Sequence of chain 1.E:
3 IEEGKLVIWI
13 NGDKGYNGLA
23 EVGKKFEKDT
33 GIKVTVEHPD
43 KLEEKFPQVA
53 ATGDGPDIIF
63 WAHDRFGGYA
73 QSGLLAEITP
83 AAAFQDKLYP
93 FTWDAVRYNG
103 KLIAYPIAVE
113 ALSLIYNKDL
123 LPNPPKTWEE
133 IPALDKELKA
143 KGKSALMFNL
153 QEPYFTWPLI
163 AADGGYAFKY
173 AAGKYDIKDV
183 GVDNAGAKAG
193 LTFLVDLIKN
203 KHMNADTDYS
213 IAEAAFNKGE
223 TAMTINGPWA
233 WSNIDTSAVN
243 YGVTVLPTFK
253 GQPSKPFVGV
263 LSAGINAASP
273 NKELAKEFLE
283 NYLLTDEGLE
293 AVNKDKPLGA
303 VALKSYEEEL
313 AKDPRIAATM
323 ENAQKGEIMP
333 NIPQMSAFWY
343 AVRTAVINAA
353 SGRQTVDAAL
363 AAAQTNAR

This protein binds this small molecule.
Small molecule (SMILES): OC[C@H]1O[C@H](O[C@H]2[C@H](O)[C@@H](O)[C@@H](O)O[C@@H]2CO)[C@H](O)[C@@H](O)[C@@H]1O

Binding-site contacts:
Ligand atom O3 contacts residue GLU112 of chain 1.E at 2.7 Å (salt-bridge).
Ligand atom C2 contacts residue ARG67 of chain 1.E at 4.1 Å.
Ligand atom O6 contacts residue TRP341 of chain 1.F at 3.8 Å.
Ligand atom O4 contacts residue TRP231 of chain 1.F at 3.0 Å.
Ligand atom O2 contacts residue TYR156 of chain 1.E at 4.0 Å.
Ligand atom O1 contacts residue TRP341 of chain 1.F at 4.0 Å.
Ligand atom O3 contacts residue ALA64 of chain 1.E at 3.8 Å.
Ligand atom C6 contacts residue TYR156 of chain 1.E at 3.0 Å (hydrophobic).
Ligand atom C6 contacts residue ASP15 of chain 1.E at 3.7 Å.
Ligand atom C4 contacts residue TRP231 of chain 1.F at 3.8 Å (hydrophobic).
Ligand atom O6 contacts residue TYR156 of chain 1.E at 2.9 Å (h-bond).
Ligand atom C1 contacts residue TYR156 of chain 1.E at 4.2 Å (hydrophobic).
Ligand atom O5 contacts residue TYR156 of chain 1.E at 3.6 Å.
Ligand atom O4 contacts residue TYR156 of chain 1.E at 3.3 Å.
Ligand atom C3 contacts residue GLU112 of chain 1.E at 4.1 Å.
Ligand atom C5 contacts residue TRP341 of chain 1.F at 4.0 Å (hydrophobic).
Ligand atom O2 contacts residue ARG67 of chain 1.E at 2.9 Å.
Ligand atom C5 contacts residue TRP231 of chain 1.F at 3.9 Å (hydrophobic).
Ligand atom C2 contacts residue TRP63 of chain 1.E at 3.6 Å (hydrophobic).
Ligand atom O6 contacts residue GLU154 of chain 1.E at 3.3 Å (salt-bridge).
Ligand atom C2 contacts residue ALA64 of chain 1.E at 3.9 Å (hydrophobic).
Ligand atom O6 contacts residue PRO155 of chain 1.E at 3.3 Å.
Ligand atom O2 contacts residue TRP341 of chain 1.F at 3.9 Å.
Ligand atom O1 contacts residue ARG67 of chain 1.E at 3.2 Å (salt-bridge).
Ligand atom O2 contacts residue ALA64 of chain 1.E at 3.1 Å.
Ligand atom O2 contacts residue ASP66 of chain 1.E at 2.7 Å (salt-bridge).
Ligand atom C4 contacts residue LYS16 of chain 1.E at 3.9 Å.
Ligand atom O3 contacts residue ASP66 of chain 1.E at 3.2 Å (salt-bridge).
Ligand atom O2 contacts residue TRP63 of chain 1.E at 3.6 Å.
Ligand atom O2 contacts residue MET331 of chain 1.F at 3.5 Å.
Ligand atom C6 contacts residue GLU154 of chain 1.E at 3.5 Å.
Ligand atom C3 contacts residue TRP63 of chain 1.E at 3.8 Å (hydrophobic).
Ligand atom O4 contacts residue LYS16 of chain 1.E at 3.0 Å (salt-bridge).
Ligand atom C3 contacts residue ASP66 of chain 1.E at 3.6 Å.
Ligand atom O5 contacts residue TRP341 of chain 1.F at 3.6 Å.
Ligand atom O4 contacts residue ASP15 of chain 1.E at 3.5 Å (salt-bridge).
Ligand atom C5 contacts residue TYR156 of chain 1.E at 3.8 Å (hydrophobic).
Ligand atom O3 contacts residue TRP63 of chain 1.E at 2.9 Å (h-bond).
Ligand atom C2 contacts residue ASP66 of chain 1.E at 3.7 Å.
Ligand atom C3 contacts residue TRP231 of chain 1.F at 4.2 Å (hydrophobic).

Sequence of chain 1.F:
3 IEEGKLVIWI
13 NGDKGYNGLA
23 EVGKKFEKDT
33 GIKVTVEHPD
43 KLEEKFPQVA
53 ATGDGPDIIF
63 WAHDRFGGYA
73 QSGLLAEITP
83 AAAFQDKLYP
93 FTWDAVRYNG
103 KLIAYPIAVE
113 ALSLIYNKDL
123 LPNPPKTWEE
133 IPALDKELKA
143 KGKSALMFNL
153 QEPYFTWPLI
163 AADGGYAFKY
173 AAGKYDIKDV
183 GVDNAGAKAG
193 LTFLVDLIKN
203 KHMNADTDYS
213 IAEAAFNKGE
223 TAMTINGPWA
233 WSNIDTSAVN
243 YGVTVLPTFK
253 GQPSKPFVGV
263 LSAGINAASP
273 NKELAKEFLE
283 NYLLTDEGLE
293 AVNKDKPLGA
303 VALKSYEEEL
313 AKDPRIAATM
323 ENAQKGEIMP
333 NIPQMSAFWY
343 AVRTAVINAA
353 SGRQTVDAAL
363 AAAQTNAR